The protein below binds the small molecule below.
Small molecule (SMILES): CC(C)Cn1c(=O)n(C)c(=O)c2nc[nH]c21

Binding-site contacts:
Ligand atom C2 contacts residue PHE255 of chain 1.A at 3.9 Å (hydrophobic).
Ligand atom C8 contacts residue ASP233 of chain 1.A at 4.3 Å.
Ligand atom C10 contacts residue PHE287 of chain 1.A at 3.5 Å (hydrophobic).
Ligand atom O2 contacts residue PHE287 of chain 1.A at 3.7 Å.
Ligand atom N7 contacts residue TYR82 of chain 1.A at 3.9 Å.
Ligand atom O6 contacts residue PHE287 of chain 1.A at 3.5 Å.
Ligand atom C14 contacts residue HIS83 of chain 1.A at 4.0 Å.
Ligand atom C8 contacts residue ASN236 of chain 1.A at 3.9 Å.
Ligand atom C5 contacts residue VAL251 of chain 1.A at 3.9 Å (hydrophobic).
Ligand atom C8 contacts residue PHE287 of chain 1.A at 3.9 Å (hydrophobic).
Ligand atom O6 contacts residue GLN284 of chain 1.A at 3.1 Å (h-bond).
Ligand atom N3 contacts residue PHE255 of chain 1.A at 4.3 Å.
Ligand atom C8 contacts residue TYR82 of chain 1.A at 3.2 Å (hydrophobic).
Ligand atom C6 contacts residue PHE287 of chain 1.A at 3.5 Å (hydrophobic).
Ligand atom N3 contacts residue PHE287 of chain 1.A at 3.4 Å.
Ligand atom C14 contacts residue PHE255 of chain 1.A at 4.0 Å (hydrophobic).
Ligand atom N9 contacts residue TYR82 of chain 1.A at 4.1 Å.
Ligand atom C10 contacts residue PHE255 of chain 1.A at 3.8 Å (hydrophobic).
Ligand atom C13 contacts residue PHE255 of chain 1.A at 3.3 Å (hydrophobic).
Ligand atom C11 contacts residue PHE287 of chain 1.A at 3.9 Å (hydrophobic).
Ligand atom N7 contacts residue VAL251 of chain 1.A at 4.0 Å.
Ligand atom N7 contacts residue PHE287 of chain 1.A at 3.7 Å.
Ligand atom C12 contacts residue PHE255 of chain 1.A at 4.1 Å (hydrophobic).
Ligand atom O2 contacts residue PHE255 of chain 1.A at 4.0 Å.
Ligand atom C10 contacts residue GLN284 of chain 1.A at 4.3 Å.
Ligand atom N1 contacts residue PHE255 of chain 1.A at 3.9 Å.
Ligand atom N7 contacts residue ASN236 of chain 1.A at 3.9 Å.
Ligand atom N9 contacts residue PHE287 of chain 1.A at 3.7 Å.
Ligand atom C4 contacts residue PHE287 of chain 1.A at 3.4 Å (hydrophobic).
Ligand atom O6 contacts residue VAL251 of chain 1.A at 3.4 Å.
Ligand atom C14 contacts residue VAL251 of chain 1.A at 4.4 Å (hydrophobic).
Ligand atom N1 contacts residue PHE287 of chain 1.A at 3.5 Å.
Ligand atom N9 contacts residue ILE234 of chain 1.A at 4.3 Å.
Ligand atom C6 contacts residue GLN284 of chain 1.A at 4.3 Å.
Ligand atom O2 contacts residue LEU272 of chain 1.A at 4.2 Å.
Ligand atom C10 contacts residue ILE283 of chain 1.A at 3.5 Å (hydrophobic).
Ligand atom C5 contacts residue PHE287 of chain 1.A at 3.4 Å (hydrophobic).
Ligand atom C2 contacts residue PHE287 of chain 1.A at 3.5 Å (hydrophobic).
Ligand atom C4 contacts residue VAL251 of chain 1.A at 4.3 Å (hydrophobic).
Ligand atom C6 contacts residue VAL251 of chain 1.A at 3.9 Å (hydrophobic).

Sequence of chain 1.A:
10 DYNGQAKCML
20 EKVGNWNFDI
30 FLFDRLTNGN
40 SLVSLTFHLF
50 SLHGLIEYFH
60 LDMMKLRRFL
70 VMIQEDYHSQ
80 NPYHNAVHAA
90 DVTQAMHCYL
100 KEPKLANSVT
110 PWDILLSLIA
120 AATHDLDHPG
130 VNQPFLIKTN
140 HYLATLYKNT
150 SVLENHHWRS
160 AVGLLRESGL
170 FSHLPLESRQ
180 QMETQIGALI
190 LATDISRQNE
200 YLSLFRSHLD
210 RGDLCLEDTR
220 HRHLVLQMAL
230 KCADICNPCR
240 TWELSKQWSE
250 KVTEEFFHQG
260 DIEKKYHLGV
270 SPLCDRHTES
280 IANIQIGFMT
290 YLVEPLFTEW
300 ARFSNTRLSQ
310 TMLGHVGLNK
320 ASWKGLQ